A small-molecule ligand and the protein it binds are described below.
Small molecule (SMILES): CC(=O)N[C@@H]1[C@@H](O)[C@H](O)[C@@H](CO)O[C@H]1O

Sequence of chain 1.M:
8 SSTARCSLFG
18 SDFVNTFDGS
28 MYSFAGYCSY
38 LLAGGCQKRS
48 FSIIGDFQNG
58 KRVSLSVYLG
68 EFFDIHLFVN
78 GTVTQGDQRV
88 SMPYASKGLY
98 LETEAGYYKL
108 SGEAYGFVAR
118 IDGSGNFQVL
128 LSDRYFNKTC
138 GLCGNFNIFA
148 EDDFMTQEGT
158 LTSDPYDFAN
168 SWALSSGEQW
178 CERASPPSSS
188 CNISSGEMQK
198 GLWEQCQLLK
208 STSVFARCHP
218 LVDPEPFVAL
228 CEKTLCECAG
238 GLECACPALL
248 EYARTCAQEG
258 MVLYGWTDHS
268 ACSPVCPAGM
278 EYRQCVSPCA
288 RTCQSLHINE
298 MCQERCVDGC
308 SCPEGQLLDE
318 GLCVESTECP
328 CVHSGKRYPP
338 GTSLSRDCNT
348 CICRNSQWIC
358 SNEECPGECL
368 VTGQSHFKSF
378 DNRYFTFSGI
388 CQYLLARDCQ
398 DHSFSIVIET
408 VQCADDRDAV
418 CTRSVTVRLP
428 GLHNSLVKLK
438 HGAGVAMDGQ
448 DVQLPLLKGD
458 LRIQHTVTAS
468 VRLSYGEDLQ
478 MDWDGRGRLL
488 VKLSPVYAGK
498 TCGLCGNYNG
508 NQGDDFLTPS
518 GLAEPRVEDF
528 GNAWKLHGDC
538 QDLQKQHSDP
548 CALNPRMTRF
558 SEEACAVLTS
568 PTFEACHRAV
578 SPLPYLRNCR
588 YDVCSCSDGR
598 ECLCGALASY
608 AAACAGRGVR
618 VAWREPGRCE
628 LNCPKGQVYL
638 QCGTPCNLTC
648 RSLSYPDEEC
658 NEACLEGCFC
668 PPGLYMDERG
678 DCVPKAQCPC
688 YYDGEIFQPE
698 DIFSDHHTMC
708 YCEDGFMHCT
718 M

Binding-site contacts:
Ligand atom O5 contacts residue ASN77 of chain 1.M at 2.4 Å (h-bond).
Ligand atom O5 contacts residue PHE75 of chain 1.M at 4.1 Å.
Ligand atom C7 contacts residue ASN77 of chain 1.M at 3.4 Å.
Ligand atom O7 contacts residue ASN77 of chain 1.M at 3.2 Å (h-bond).
Ligand atom O7 contacts residue VAL60 of chain 1.M at 4.3 Å.
Ligand atom O6 contacts residue THR79 of chain 1.M at 4.2 Å.
Ligand atom O7 contacts residue PHE75 of chain 1.M at 3.1 Å.
Ligand atom C2 contacts residue ASN77 of chain 1.M at 2.7 Å.
Ligand atom C2 contacts residue PHE75 of chain 1.M at 3.7 Å (hydrophobic).
Ligand atom C3 contacts residue ASN77 of chain 1.M at 4.1 Å.
Ligand atom C1 contacts residue ASN77 of chain 1.M at 1.8 Å.
Ligand atom O5 contacts residue THR79 of chain 1.M at 4.3 Å.
Ligand atom N2 contacts residue ASN77 of chain 1.M at 3.2 Å (h-bond).
Ligand atom C7 contacts residue PHE75 of chain 1.M at 4.1 Å (hydrophobic).
Ligand atom C4 contacts residue ASN77 of chain 1.M at 4.4 Å.
Ligand atom N2 contacts residue PHE75 of chain 1.M at 4.4 Å.
Ligand atom C5 contacts residue ASN77 of chain 1.M at 3.8 Å.
Ligand atom C1 contacts residue PHE75 of chain 1.M at 4.0 Å (hydrophobic).